Sequence of chain 2.A:
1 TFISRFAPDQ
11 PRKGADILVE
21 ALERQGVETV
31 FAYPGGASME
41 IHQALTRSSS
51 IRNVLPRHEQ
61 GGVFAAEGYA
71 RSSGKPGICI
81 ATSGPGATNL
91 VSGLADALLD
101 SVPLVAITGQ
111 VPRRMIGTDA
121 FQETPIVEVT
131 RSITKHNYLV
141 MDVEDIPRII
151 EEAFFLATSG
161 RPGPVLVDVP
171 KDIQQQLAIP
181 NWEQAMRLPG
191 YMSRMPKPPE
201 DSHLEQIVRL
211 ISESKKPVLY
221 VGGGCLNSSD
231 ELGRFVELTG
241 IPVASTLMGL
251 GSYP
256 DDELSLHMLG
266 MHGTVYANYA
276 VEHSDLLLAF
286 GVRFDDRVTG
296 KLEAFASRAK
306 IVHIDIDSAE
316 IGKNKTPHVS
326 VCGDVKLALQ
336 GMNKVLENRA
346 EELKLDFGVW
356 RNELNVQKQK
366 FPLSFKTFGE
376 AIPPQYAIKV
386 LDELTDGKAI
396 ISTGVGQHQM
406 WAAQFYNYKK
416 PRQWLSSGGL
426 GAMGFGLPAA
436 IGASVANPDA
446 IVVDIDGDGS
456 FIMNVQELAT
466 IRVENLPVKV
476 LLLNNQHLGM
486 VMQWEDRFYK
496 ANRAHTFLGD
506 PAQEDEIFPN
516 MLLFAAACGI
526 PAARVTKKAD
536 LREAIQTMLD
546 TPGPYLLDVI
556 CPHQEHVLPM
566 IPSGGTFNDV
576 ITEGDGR

Binding-site contacts:
Ligand atom O11 contacts residue VAL111 of chain 1.A at 3.7 Å.
Ligand atom O7A contacts residue PRO112 of chain 1.A at 3.3 Å.
Ligand atom C3 contacts residue SER568 of chain 2.A at 3.4 Å.
Ligand atom N10 contacts residue TRP489 of chain 2.A at 3.5 Å.
Ligand atom C7' contacts residue MET485 of chain 2.A at 3.6 Å (hydrophobic).
Ligand atom C6 contacts residue VAL111 of chain 1.A at 3.5 Å (hydrophobic).
Ligand atom N1' contacts residue GLY36 of chain 1.A at 3.3 Å.
Ligand atom C10 contacts residue LYS171 of chain 1.A at 3.5 Å.
Ligand atom C5' contacts residue MET266 of chain 2.A at 3.6 Å (hydrophobic).
Ligand atom C5 contacts residue ASP291 of chain 2.A at 3.4 Å.
Ligand atom O9 contacts residue ARG292 of chain 2.A at 2.7 Å (salt-bridge).
Ligand atom C5 contacts residue PHE121 of chain 1.A at 3.7 Å (hydrophobic).
Ligand atom C10 contacts residue GLY36 of chain 1.A at 3.0 Å.
Ligand atom N5' contacts residue TRP489 of chain 2.A at 3.5 Å (h-bond).
Ligand atom N3' contacts residue ARG292 of chain 2.A at 2.9 Å (salt-bridge).
Ligand atom C4 contacts residue ASP291 of chain 2.A at 3.2 Å.
Ligand atom C6' contacts residue TRP489 of chain 2.A at 3.7 Å (hydrophobic).
Ligand atom C6 contacts residue PHE121 of chain 1.A at 3.2 Å (hydrophobic).
Ligand atom C9 contacts residue TRP489 of chain 2.A at 3.7 Å (hydrophobic).
Ligand atom O4' contacts residue ARG292 of chain 2.A at 2.8 Å (salt-bridge).
Ligand atom O7B contacts residue SER568 of chain 2.A at 2.5 Å (h-bond).
Ligand atom C10 contacts residue TRP489 of chain 2.A at 3.7 Å (hydrophobic).
Ligand atom O12 contacts residue PHE121 of chain 1.A at 3.6 Å.
Ligand atom N8 contacts residue LYS171 of chain 1.A at 3.6 Å.
Ligand atom S7 contacts residue SER568 of chain 2.A at 3.6 Å (h-bond).
Ligand atom C2' contacts residue TRP489 of chain 2.A at 3.4 Å (hydrophobic).
Ligand atom O7A contacts residue LYS171 of chain 1.A at 3.1 Å.
Ligand atom N5' contacts residue MET485 of chain 2.A at 3.8 Å.
Ligand atom C13 contacts residue GLN122 of chain 1.A at 3.4 Å.
Ligand atom C5' contacts residue ARG292 of chain 2.A at 3.6 Å.
Ligand atom C4' contacts residue ARG292 of chain 2.A at 3.3 Å.
Ligand atom C4' contacts residue TRP489 of chain 2.A at 3.6 Å (hydrophobic).
Ligand atom C4 contacts residue MET115 of chain 1.A at 3.5 Å (hydrophobic).
Ligand atom C7' contacts residue VAL486 of chain 2.A at 3.7 Å (hydrophobic).
Ligand atom N3' contacts residue TRP489 of chain 2.A at 3.3 Å.
Ligand atom C5 contacts residue ALA120 of chain 1.A at 3.5 Å (hydrophobic).
Ligand atom O9 contacts residue SER568 of chain 2.A at 3.3 Å (h-bond).
Ligand atom C5' contacts residue FAD1 of chain 2.F at 3.6 Å.
Ligand atom C13 contacts residue ALA37 of chain 1.A at 3.6 Å (hydrophobic).
Ligand atom N1' contacts residue TRP489 of chain 2.A at 3.7 Å.

A protein and the small-molecule ligand that binds it are described below.
Small molecule (SMILES): COC(=O)c1ccccc1S(=O)(=O)NC(=O)N(C)c1nc(C)nc(OC)n1

Sequence of chain 1.A:
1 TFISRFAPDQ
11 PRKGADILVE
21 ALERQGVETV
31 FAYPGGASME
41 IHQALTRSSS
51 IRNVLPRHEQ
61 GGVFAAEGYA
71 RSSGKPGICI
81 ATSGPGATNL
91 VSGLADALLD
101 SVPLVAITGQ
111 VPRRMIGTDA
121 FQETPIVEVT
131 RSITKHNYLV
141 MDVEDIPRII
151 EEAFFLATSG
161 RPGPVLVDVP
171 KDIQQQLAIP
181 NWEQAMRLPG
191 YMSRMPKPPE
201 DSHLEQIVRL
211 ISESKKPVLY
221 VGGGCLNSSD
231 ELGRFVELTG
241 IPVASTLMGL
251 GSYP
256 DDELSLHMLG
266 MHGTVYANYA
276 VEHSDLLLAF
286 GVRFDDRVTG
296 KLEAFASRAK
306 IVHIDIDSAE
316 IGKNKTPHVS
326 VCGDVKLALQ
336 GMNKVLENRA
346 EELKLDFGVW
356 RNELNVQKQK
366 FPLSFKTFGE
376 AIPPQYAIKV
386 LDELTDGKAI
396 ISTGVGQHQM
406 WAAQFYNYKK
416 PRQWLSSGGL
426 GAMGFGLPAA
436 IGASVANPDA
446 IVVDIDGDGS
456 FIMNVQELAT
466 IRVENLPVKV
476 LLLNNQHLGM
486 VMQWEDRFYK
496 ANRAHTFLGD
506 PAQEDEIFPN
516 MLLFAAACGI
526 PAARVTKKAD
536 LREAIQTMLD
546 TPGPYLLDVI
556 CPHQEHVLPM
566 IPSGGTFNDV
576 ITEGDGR